Sequence of chain 1.C:
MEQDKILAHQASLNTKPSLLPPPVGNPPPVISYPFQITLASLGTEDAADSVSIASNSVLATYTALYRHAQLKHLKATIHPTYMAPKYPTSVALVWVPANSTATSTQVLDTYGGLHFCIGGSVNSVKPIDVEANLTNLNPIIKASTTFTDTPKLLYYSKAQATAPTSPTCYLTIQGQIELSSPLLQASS

Sequence of chain 5.D:
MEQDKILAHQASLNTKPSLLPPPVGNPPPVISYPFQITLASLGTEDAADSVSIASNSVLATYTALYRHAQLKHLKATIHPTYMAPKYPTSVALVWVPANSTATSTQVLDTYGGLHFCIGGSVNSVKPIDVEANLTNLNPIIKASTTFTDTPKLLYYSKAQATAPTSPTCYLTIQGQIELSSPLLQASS

Sequence of chain 5.C:
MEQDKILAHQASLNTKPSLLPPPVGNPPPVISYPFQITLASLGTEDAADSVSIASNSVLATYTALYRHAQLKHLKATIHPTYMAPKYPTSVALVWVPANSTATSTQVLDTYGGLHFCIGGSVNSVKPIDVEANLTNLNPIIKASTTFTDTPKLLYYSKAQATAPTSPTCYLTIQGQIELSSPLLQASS

Binding-site contacts:
Ligand atom C4 contacts residue LEU114 of chain 5.C at 2.8 Å (hydrophobic).
Ligand atom O4' contacts residue VAL94 of chain 5.C at 2.7 Å.
Ligand atom C5 contacts residue GLY112 of chain 5.C at 2.6 Å.
Ligand atom C1' contacts residue VAL94 of chain 5.C at 2.6 Å (hydrophobic).
Ligand atom C6 contacts residue GLY112 of chain 5.C at 2.2 Å.
Ligand atom N1 contacts residue GLY113 of chain 5.C at 2.8 Å.
Ligand atom OP2 contacts residue ASN133 of chain 5.C at 2.5 Å.
Ligand atom C2 contacts residue GLY113 of chain 5.C at 2.8 Å.
Ligand atom C6 contacts residue TYR111 of chain 5.C at 3.1 Å (hydrophobic).
Ligand atom O4' contacts residue TRP95 of chain 5.C at 2.8 Å (h-bond).
Ligand atom C5 contacts residue VAL94 of chain 5.C at 2.5 Å (hydrophobic).
Ligand atom C4 contacts residue GLY113 of chain 5.C at 1.2 Å.
Ligand atom O4 contacts residue VAL107 of chain 5.C at 1.8 Å.
Ligand atom C1' contacts residue TRP95 of chain 5.C at 2.4 Å (hydrophobic).
Ligand atom C5 contacts residue GLY113 of chain 5.C at 1.2 Å.
Ligand atom C5 contacts residue THR110 of chain 5.C at 2.9 Å.
Ligand atom O5' contacts residue ASN133 of chain 5.C at 2.9 Å (h-bond).
Ligand atom C6 contacts residue VAL94 of chain 5.C at 1.8 Å (hydrophobic).
Ligand atom C2 contacts residue VAL94 of chain 5.C at 1.7 Å (hydrophobic).
Ligand atom O2 contacts residue VAL94 of chain 5.C at 1.5 Å.
Ligand atom N3 contacts residue VAL94 of chain 5.C at 2.3 Å.
Ligand atom N3 contacts residue LEU93 of chain 5.C at 1.6 Å (h-bond).
Ligand atom C2 contacts residue LEU93 of chain 5.C at 2.0 Å (hydrophobic).
Ligand atom N3 contacts residue LEU114 of chain 5.C at 2.9 Å (h-bond).
Ligand atom O2 contacts residue LEU93 of chain 5.C at 1.9 Å (h-bond).
Ligand atom O3' contacts residue GLU131 of chain 5.C at 2.8 Å (salt-bridge).
Ligand atom OP1 contacts residue ASN136 of chain 5.C at 2.4 Å (h-bond).
Ligand atom O4 contacts residue LEU114 of chain 5.C at 2.8 Å (h-bond).
Ligand atom N3 contacts residue VAL107 of chain 5.C at 2.9 Å.
Ligand atom C6 contacts residue GLY113 of chain 5.C at 1.8 Å.
Ligand atom C4' contacts residue TRP95 of chain 5.C at 3.0 Å (hydrophobic).
Ligand atom O2' contacts residue TRP95 of chain 5.C at 2.5 Å.
Ligand atom N1 contacts residue GLY112 of chain 5.C at 2.9 Å (h-bond).
Ligand atom C4 contacts residue VAL107 of chain 5.C at 2.6 Å (hydrophobic).
Ligand atom C4 contacts residue LEU93 of chain 5.C at 2.9 Å (hydrophobic).
Ligand atom N1 contacts residue VAL94 of chain 5.C at 1.9 Å.
Ligand atom N3 contacts residue GLY113 of chain 5.C at 2.1 Å.
Ligand atom O4 contacts residue GLY113 of chain 5.C at 2.0 Å.
Ligand atom C4 contacts residue VAL94 of chain 5.C at 2.8 Å (hydrophobic).
Ligand atom O4 contacts residue GLU131 of chain 5.C at 2.6 Å (salt-bridge).

This small molecule binds to this protein.
Small molecule (SMILES): O=c1ccn([C@@H]2O[C@H](CO[P](=O)(O)O[C@H]3[C@@H](O)[C@H](n4ccc(=O)[nH]c4=O)O[C@@H]3COP(=O)(O)O)[C@@H](O)[C@H]2O)c(=O)[nH]1